Sequence of chain 1.A:
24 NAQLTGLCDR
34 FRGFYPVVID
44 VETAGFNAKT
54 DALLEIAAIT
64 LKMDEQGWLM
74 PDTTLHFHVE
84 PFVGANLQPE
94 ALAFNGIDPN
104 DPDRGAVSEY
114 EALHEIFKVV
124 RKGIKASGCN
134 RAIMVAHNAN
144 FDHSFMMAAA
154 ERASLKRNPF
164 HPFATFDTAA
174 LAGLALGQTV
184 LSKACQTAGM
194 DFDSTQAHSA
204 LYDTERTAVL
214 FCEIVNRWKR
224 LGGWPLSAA

Binding-site contacts:
Ligand atom O4 contacts residue ARG134 of chain 1.B at 3.6 Å (salt-bridge).
Ligand atom N1 contacts residue PHE49 of chain 1.A at 3.5 Å.
Ligand atom OP2 contacts residue VAL183 of chain 1.A at 3.6 Å.
Ligand atom C4 contacts residue PHE49 of chain 1.A at 3.1 Å (hydrophobic).
Ligand atom O4' contacts residue PHE144 of chain 1.A at 3.4 Å.
Ligand atom OP1 contacts residue MG1 of chain 1.I at 2.3 Å.
Ligand atom C1' contacts residue PHE49 of chain 1.A at 3.6 Å (hydrophobic).
Ligand atom C8 contacts residue PHE97 of chain 1.A at 3.3 Å (hydrophobic).
Ligand atom N2 contacts residue GLU93 of chain 1.A at 3.2 Å.
Ligand atom C5 contacts residue PHE166 of chain 1.B at 3.6 Å (hydrophobic).
Ligand atom OP1 contacts residue HIS164 of chain 1.B at 2.8 Å (h-bond).
Ligand atom N3 contacts residue PHE49 of chain 1.A at 3.3 Å.
Ligand atom O5' contacts residue ASN141 of chain 1.A at 3.3 Å (h-bond).
Ligand atom O2 contacts residue PRO165 of chain 1.B at 3.1 Å.
Ligand atom C6 contacts residue PHE166 of chain 1.B at 3.4 Å (hydrophobic).
Ligand atom C5 contacts residue PHE49 of chain 1.A at 3.5 Å (hydrophobic).
Ligand atom C4 contacts residue ARG134 of chain 1.B at 3.5 Å.
Ligand atom C8 contacts residue PHE166 of chain 1.B at 3.6 Å (hydrophobic).
Ligand atom OP1 contacts residue LEU184 of chain 1.A at 2.9 Å (h-bond).
Ligand atom N3 contacts residue ARG134 of chain 1.B at 3.4 Å (salt-bridge).
Ligand atom C2' contacts residue PHE144 of chain 1.A at 3.6 Å (hydrophobic).
Ligand atom OP1 contacts residue HIS140 of chain 1.A at 3.4 Å (h-bond).
Ligand atom OP2 contacts residue PHE97 of chain 1.A at 3.6 Å.
Ligand atom OP1 contacts residue MG1 of chain 1.M at 2.5 Å.
Ligand atom O5' contacts residue ARG35 of chain 1.B at 2.8 Å (salt-bridge).
Ligand atom C5' contacts residue PHE144 of chain 1.A at 3.6 Å (hydrophobic).
Ligand atom O3' contacts residue GLU45 of chain 1.A at 2.8 Å (salt-bridge).
Ligand atom C6 contacts residue PHE49 of chain 1.A at 3.5 Å (hydrophobic).
Ligand atom OP2 contacts residue ARG35 of chain 1.B at 2.9 Å (salt-bridge).
Ligand atom P contacts residue MG1 of chain 1.M at 3.2 Å.
Ligand atom C5' contacts residue PHE166 of chain 1.B at 3.6 Å (hydrophobic).
Ligand atom O4' contacts residue ASN141 of chain 1.A at 3.0 Å (h-bond).
Ligand atom OP1 contacts residue VAL183 of chain 1.A at 3.3 Å.
Ligand atom O3' contacts residue ASN98 of chain 1.A at 3.0 Å (h-bond).
Ligand atom O3' contacts residue THR46 of chain 1.A at 3.0 Å (h-bond).
Ligand atom C4' contacts residue THR46 of chain 1.A at 3.6 Å.
Ligand atom O3' contacts residue MG1 of chain 1.M at 2.7 Å.
Ligand atom N7 contacts residue PHE97 of chain 1.A at 3.2 Å.
Ligand atom N7 contacts residue PHE166 of chain 1.B at 3.4 Å.
Ligand atom N9 contacts residue PHE49 of chain 1.A at 3.4 Å.

This protein binds this small molecule.
Small molecule (SMILES): Cc1cn([C@H]2C[C@H](O[P](=O)(O)OC[C@H]3O[C@@H](n4cnc5c(N)ncnc54)C[C@@H]3O[P](=O)(O)OC[C@H]3O[C@@H](n4cnc5c(=O)nc(N)[nH]c54)C[C@@H]3O[P](=O)(O)OC[C@H]3O[C@@H](n4cnc5c(=O)nc(N)[nH]c54)C[C@@H]3O)[C@@H](COP(=O)=O)O2)c(=O)[nH]c1=O

Sequence of chain 1.B:
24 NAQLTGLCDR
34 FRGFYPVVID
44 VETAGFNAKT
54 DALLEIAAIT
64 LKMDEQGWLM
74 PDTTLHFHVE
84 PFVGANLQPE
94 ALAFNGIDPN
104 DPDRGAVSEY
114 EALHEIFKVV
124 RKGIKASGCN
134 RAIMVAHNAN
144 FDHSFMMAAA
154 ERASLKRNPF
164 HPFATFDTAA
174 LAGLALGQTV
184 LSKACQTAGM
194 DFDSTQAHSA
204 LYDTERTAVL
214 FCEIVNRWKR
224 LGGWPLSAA